A protein and the small-molecule ligand that binds it are described below.
Small molecule (SMILES): [O-][n+]1cccc(C[C@H](c2ccc(OC(F)F)c(OC3CC3)c2)c2ncc(C(O)(C(F)(F)F)C(F)(F)F)s2)c1

Binding-site contacts:
Ligand atom C2 contacts residue ILE258 of chain 1.C at 3.6 Å (hydrophobic).
Ligand atom C23 contacts residue MET195 of chain 1.C at 3.7 Å (hydrophobic).
Ligand atom C5 contacts residue ILE258 of chain 1.C at 3.8 Å (hydrophobic).
Ligand atom F1 contacts residue ASN243 of chain 1.C at 3.3 Å.
Ligand atom C12 contacts residue MET279 of chain 1.C at 3.2 Å (hydrophobic).
Ligand atom C20 contacts residue LEU241 of chain 1.C at 3.8 Å (hydrophobic).
Ligand atom C2 contacts residue PHE294 of chain 1.C at 3.6 Å (hydrophobic).
Ligand atom F7 contacts residue ILE298 of chain 1.C at 2.7 Å.
Ligand atom F6 contacts residue MET279 of chain 1.C at 3.7 Å.
Ligand atom F1 contacts residue TRP254 of chain 1.C at 3.2 Å.
Ligand atom N1 contacts residue PHE294 of chain 1.C at 3.6 Å.
Ligand atom C1 contacts residue TYR251 of chain 1.C at 3.8 Å (hydrophobic).
Ligand atom C21 contacts residue THR193 of chain 1.C at 3.6 Å.
Ligand atom F2 contacts residue PRO244 of chain 1.C at 3.5 Å.
Ligand atom C1 contacts residue GLN291 of chain 1.C at 3.5 Å.
Ligand atom C4 contacts residue ILE258 of chain 1.C at 3.6 Å (hydrophobic).
Ligand atom F1 contacts residue THR255 of chain 1.C at 3.3 Å.
Ligand atom F2 contacts residue ASN243 of chain 1.C at 3.1 Å.
Ligand atom C8 contacts residue GLN291 of chain 1.C at 3.7 Å.
Ligand atom O2 contacts residue GLN291 of chain 1.C at 3.0 Å (h-bond).
Ligand atom C13 contacts residue PHE294 of chain 1.C at 3.4 Å (hydrophobic).
Ligand atom F8 contacts residue MET195 of chain 1.C at 3.6 Å.
Ligand atom C21 contacts residue ASP240 of chain 1.C at 3.2 Å.
Ligand atom O1 contacts residue GLN291 of chain 1.C at 3.2 Å (h-bond).
Ligand atom C7 contacts residue ASN243 of chain 1.C at 3.7 Å.
Ligand atom C20 contacts residue ASP240 of chain 1.C at 3.4 Å.
Ligand atom C22 contacts residue HIS82 of chain 1.C at 3.8 Å.
Ligand atom O1 contacts residue ILE258 of chain 1.C at 3.5 Å.
Ligand atom C1 contacts residue THR255 of chain 1.C at 3.5 Å.
Ligand atom O2 contacts residue ILE258 of chain 1.C at 3.7 Å.
Ligand atom C21 contacts residue MET195 of chain 1.C at 3.6 Å (hydrophobic).
Ligand atom C6 contacts residue TYR81 of chain 1.C at 3.7 Å (hydrophobic).
Ligand atom C3 contacts residue ILE258 of chain 1.C at 3.7 Å (hydrophobic).
Ligand atom F10 contacts residue MET195 of chain 1.C at 3.1 Å.
Ligand atom C23 contacts residue THR193 of chain 1.C at 3.8 Å.
Ligand atom C11 contacts residue MET195 of chain 1.C at 3.4 Å (hydrophobic).
Ligand atom C3 contacts residue PHE294 of chain 1.C at 3.7 Å (hydrophobic).
Ligand atom S1 contacts residue PHE262 of chain 1.C at 3.8 Å.
Ligand atom C11 contacts residue PHE294 of chain 1.C at 3.7 Å (hydrophobic).
Ligand atom F2 contacts residue TYR251 of chain 1.C at 3.6 Å.

Sequence of chain 1.C:
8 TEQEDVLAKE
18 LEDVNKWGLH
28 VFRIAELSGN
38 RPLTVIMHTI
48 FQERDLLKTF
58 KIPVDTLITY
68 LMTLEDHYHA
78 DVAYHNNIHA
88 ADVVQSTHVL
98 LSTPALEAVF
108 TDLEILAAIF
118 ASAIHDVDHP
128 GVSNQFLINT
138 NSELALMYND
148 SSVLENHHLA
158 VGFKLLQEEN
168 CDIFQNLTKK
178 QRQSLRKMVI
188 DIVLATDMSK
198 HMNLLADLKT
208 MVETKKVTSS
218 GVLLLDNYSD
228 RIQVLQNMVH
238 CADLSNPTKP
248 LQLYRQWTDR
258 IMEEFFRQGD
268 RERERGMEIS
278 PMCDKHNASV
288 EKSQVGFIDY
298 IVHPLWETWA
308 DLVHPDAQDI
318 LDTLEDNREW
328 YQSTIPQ